This protein binds this small molecule.
Small molecule (SMILES): CCn1c(CCC(=O)Nc2cccc3ccccc23)nnc1CCC1CCCCC1

Binding-site contacts:
Ligand atom C17 contacts residue MET105 of chain 1.A at 3.2 Å (hydrophobic).
Ligand atom N8 contacts residue PHE117 of chain 1.A at 2.8 Å (h-bond).
Ligand atom C24 contacts residue PHE128 of chain 1.A at 3.4 Å (hydrophobic).
Ligand atom C7 contacts residue PHE117 of chain 1.A at 3.6 Å (hydrophobic).
Ligand atom O13 contacts residue MET105 of chain 1.A at 3.3 Å.
Ligand atom C23 contacts residue PHE128 of chain 1.A at 3.2 Å (hydrophobic).
Ligand atom C7 contacts residue VAL116 of chain 1.A at 3.8 Å (hydrophobic).
Ligand atom C27 contacts residue CYS60 of chain 1.A at 3.7 Å (hydrophobic).
Ligand atom N2 contacts residue HIS63 of chain 1.A at 3.5 Å.
Ligand atom C25 contacts residue LEU64 of chain 1.A at 3.6 Å (hydrophobic).
Ligand atom C21 contacts residue PHE141 of chain 1.A at 3.7 Å (hydrophobic).
Ligand atom O13 contacts residue ALA108 of chain 1.A at 3.7 Å.
Ligand atom C19 contacts residue VAL116 of chain 1.A at 3.9 Å (hydrophobic).
Ligand atom C17 contacts residue ALA108 of chain 1.A at 3.7 Å (hydrophobic).
Ligand atom C21 contacts residue VAL116 of chain 1.A at 3.9 Å (hydrophobic).
Ligand atom C18 contacts residue VAL116 of chain 1.A at 3.6 Å (hydrophobic).
Ligand atom C22 contacts residue HIS63 of chain 1.A at 3.5 Å.
Ligand atom C18 contacts residue MET105 of chain 1.A at 3.5 Å (hydrophobic).
Ligand atom C10 contacts residue PHE117 of chain 1.A at 3.6 Å (hydrophobic).
Ligand atom C9 contacts residue LEU64 of chain 1.A at 3.6 Å (hydrophobic).
Ligand atom C3 contacts residue HIS63 of chain 1.A at 3.6 Å.
Ligand atom C14 contacts residue MET105 of chain 1.A at 3.8 Å (hydrophobic).
Ligand atom C6 contacts residue LEU64 of chain 1.A at 3.5 Å (hydrophobic).
Ligand atom C10 contacts residue ALA108 of chain 1.A at 3.5 Å (hydrophobic).
Ligand atom C11 contacts residue VAL116 of chain 1.A at 3.6 Å (hydrophobic).
Ligand atom C20 contacts residue ILE140 of chain 1.A at 3.8 Å (hydrophobic).
Ligand atom N8 contacts residue ALA108 of chain 1.A at 3.7 Å.
Ligand atom C20 contacts residue MET105 of chain 1.A at 3.7 Å (hydrophobic).
Ligand atom C16 contacts residue MET105 of chain 1.A at 3.7 Å (hydrophobic).
Ligand atom C19 contacts residue PHE117 of chain 1.A at 3.8 Å (hydrophobic).
Ligand atom C15 contacts residue PHE117 of chain 1.A at 3.5 Å (hydrophobic).
Ligand atom N1 contacts residue PHE118 of chain 1.A at 3.6 Å.
Ligand atom C9 contacts residue MET105 of chain 1.A at 3.9 Å (hydrophobic).
Ligand atom C22 contacts residue ALA67 of chain 1.A at 3.8 Å (hydrophobic).
Ligand atom C26 contacts residue CYS60 of chain 1.A at 3.9 Å (hydrophobic).
Ligand atom N2 contacts residue PHE118 of chain 1.A at 3.3 Å.
Ligand atom C22 contacts residue LEU64 of chain 1.A at 3.8 Å (hydrophobic).
Ligand atom C20 contacts residue VAL116 of chain 1.A at 3.3 Å (hydrophobic).
Ligand atom N1 contacts residue HIS63 of chain 1.A at 3.8 Å.
Ligand atom C14 contacts residue VAL116 of chain 1.A at 3.5 Å (hydrophobic).

Sequence of chain 1.A:
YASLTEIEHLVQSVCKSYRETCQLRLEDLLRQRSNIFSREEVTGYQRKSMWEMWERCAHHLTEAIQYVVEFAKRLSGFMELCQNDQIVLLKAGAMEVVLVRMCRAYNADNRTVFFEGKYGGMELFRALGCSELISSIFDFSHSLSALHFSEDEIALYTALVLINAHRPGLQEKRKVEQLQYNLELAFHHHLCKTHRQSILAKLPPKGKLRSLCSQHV